Sequence of chain 1.A:
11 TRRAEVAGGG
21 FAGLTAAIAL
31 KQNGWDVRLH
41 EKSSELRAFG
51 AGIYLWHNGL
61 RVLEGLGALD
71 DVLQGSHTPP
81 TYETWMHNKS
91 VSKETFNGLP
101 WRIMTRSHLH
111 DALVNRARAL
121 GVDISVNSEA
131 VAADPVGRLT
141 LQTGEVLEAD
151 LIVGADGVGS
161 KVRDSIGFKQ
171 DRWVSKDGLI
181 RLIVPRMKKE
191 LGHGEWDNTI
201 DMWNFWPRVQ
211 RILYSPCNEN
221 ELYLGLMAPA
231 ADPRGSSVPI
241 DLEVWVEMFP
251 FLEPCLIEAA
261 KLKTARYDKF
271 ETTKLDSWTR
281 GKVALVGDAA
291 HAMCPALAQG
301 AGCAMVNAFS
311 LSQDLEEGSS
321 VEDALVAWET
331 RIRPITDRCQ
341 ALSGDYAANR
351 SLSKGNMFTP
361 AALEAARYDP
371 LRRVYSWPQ

This small molecule binds to this protein.
Small molecule (SMILES): O=C(O)c1cncc(O)c1

Binding-site contacts:
Ligand atom CAD contacts residue PRO295 of chain 1.A at 4.0 Å (hydrophobic).
Ligand atom OAB contacts residue LEU352 of chain 1.A at 4.1 Å.
Ligand atom OAA contacts residue ARG211 of chain 1.A at 3.6 Å.
Ligand atom CAD contacts residue TYR54 of chain 1.A at 4.4 Å (hydrophobic).
Ligand atom NAG contacts residue LEU213 of chain 1.A at 3.9 Å.
Ligand atom OAB contacts residue ALA296 of chain 1.A at 4.0 Å.
Ligand atom CAI contacts residue LEU213 of chain 1.A at 3.4 Å (hydrophobic).
Ligand atom OAA contacts residue LEU179 of chain 1.A at 3.9 Å.
Ligand atom CAH contacts residue ALA296 of chain 1.A at 4.5 Å (hydrophobic).
Ligand atom CAI contacts residue FAD1 of chain 1.C at 3.9 Å.
Ligand atom CAI contacts residue PRO295 of chain 1.A at 4.2 Å (hydrophobic).
Ligand atom CAE contacts residue LEU213 of chain 1.A at 4.1 Å (hydrophobic).
Ligand atom CAH contacts residue ARG211 of chain 1.A at 3.6 Å.
Ligand atom CAJ contacts residue ARG211 of chain 1.A at 4.2 Å.
Ligand atom CAF contacts residue PRO295 of chain 1.A at 4.2 Å (hydrophobic).
Ligand atom CAI contacts residue TYR223 of chain 1.A at 4.4 Å (hydrophobic).
Ligand atom OAB contacts residue PRO295 of chain 1.A at 4.4 Å.
Ligand atom CAD contacts residue LEU213 of chain 1.A at 3.5 Å (hydrophobic).
Ligand atom NAG contacts residue PRO295 of chain 1.A at 3.7 Å.
Ligand atom NAG contacts residue TYR82 of chain 1.A at 4.4 Å.
Ligand atom CAE contacts residue ARG211 of chain 1.A at 4.0 Å.
Ligand atom CAF contacts residue FAD1 of chain 1.C at 4.2 Å.
Ligand atom OAC contacts residue TYR223 of chain 1.A at 3.3 Å (h-bond).
Ligand atom CAD contacts residue FAD1 of chain 1.C at 4.1 Å.
Ligand atom OAB contacts residue ARG211 of chain 1.A at 3.1 Å (salt-bridge).
Ligand atom CAF contacts residue LEU213 of chain 1.A at 3.7 Å (hydrophobic).
Ligand atom CAJ contacts residue PRO295 of chain 1.A at 3.8 Å (hydrophobic).
Ligand atom NAG contacts residue ALA298 of chain 1.A at 4.1 Å.
Ligand atom CAD contacts residue ALA298 of chain 1.A at 3.7 Å (hydrophobic).
Ligand atom CAE contacts residue ALA296 of chain 1.A at 3.8 Å (hydrophobic).
Ligand atom OAA contacts residue PRO295 of chain 1.A at 4.0 Å.
Ligand atom CAH contacts residue PRO295 of chain 1.A at 4.2 Å (hydrophobic).
Ligand atom CAJ contacts residue LEU213 of chain 1.A at 4.0 Å (hydrophobic).
Ligand atom OAC contacts residue LEU213 of chain 1.A at 3.9 Å.
Ligand atom OAC contacts residue FAD1 of chain 1.C at 3.2 Å (h-bond).
Ligand atom NAG contacts residue ALA296 of chain 1.A at 3.7 Å.
Ligand atom OAC contacts residue TYR54 of chain 1.A at 4.2 Å.
Ligand atom CAE contacts residue PRO295 of chain 1.A at 3.6 Å (hydrophobic).
Ligand atom CAE contacts residue LEU352 of chain 1.A at 4.3 Å (hydrophobic).